Sequence of chain 1.E:
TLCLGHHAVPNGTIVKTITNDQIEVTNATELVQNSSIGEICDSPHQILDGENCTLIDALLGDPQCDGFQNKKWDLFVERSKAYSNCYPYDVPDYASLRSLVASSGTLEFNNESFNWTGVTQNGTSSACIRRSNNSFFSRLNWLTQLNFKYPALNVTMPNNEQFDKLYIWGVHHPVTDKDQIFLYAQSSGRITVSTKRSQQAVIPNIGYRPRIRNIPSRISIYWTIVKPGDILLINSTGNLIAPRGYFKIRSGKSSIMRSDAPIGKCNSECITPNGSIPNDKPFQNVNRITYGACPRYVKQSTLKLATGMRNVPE

Binding-site contacts:
Ligand atom O6 contacts residue THR183 of chain 1.A at 4.2 Å.
Ligand atom N2 contacts residue ASN181 of chain 1.A at 2.9 Å (h-bond).
Ligand atom C5 contacts residue ASN241 of chain 1.E at 4.3 Å.
Ligand atom C6 contacts residue THR183 of chain 1.A at 4.1 Å.
Ligand atom C8 contacts residue NAG2 of chain 1.O at 3.8 Å.
Ligand atom C6 contacts residue LEU260 of chain 1.A at 3.8 Å (hydrophobic).
Ligand atom C4 contacts residue ARG238 of chain 1.E at 4.0 Å.
Ligand atom C7 contacts residue TYR235 of chain 1.E at 4.3 Å (hydrophobic).
Ligand atom C8 contacts residue NAG1 of chain 1.O at 4.3 Å.
Ligand atom C1 contacts residue ASN241 of chain 1.E at 4.3 Å.
Ligand atom C7 contacts residue ASN181 of chain 1.A at 3.8 Å.
Ligand atom C3 contacts residue TYR235 of chain 1.E at 4.2 Å (hydrophobic).
Ligand atom C5 contacts residue LEU260 of chain 1.A at 4.1 Å (hydrophobic).
Ligand atom C3 contacts residue ARG238 of chain 1.E at 3.9 Å.
Ligand atom C5 contacts residue ARG238 of chain 1.E at 4.3 Å.
Ligand atom C6 contacts residue ASN241 of chain 1.E at 3.4 Å.
Ligand atom O6 contacts residue ASN241 of chain 1.E at 4.4 Å.
Ligand atom O4 contacts residue ASN241 of chain 1.E at 4.0 Å.
Ligand atom C5 contacts residue ASN181 of chain 1.A at 3.7 Å.
Ligand atom C4 contacts residue ASN181 of chain 1.A at 4.2 Å.
Ligand atom O5 contacts residue ASN241 of chain 1.E at 4.4 Å.
Ligand atom C2 contacts residue ARG238 of chain 1.E at 3.7 Å.
Ligand atom O3 contacts residue ARG238 of chain 1.E at 3.5 Å.
Ligand atom C1 contacts residue ASN181 of chain 1.A at 1.4 Å.
Ligand atom O6 contacts residue LEU260 of chain 1.A at 3.4 Å.
Ligand atom O5 contacts residue ASN181 of chain 1.A at 2.4 Å (h-bond).
Ligand atom O5 contacts residue LEU260 of chain 1.A at 3.9 Å.
Ligand atom N2 contacts residue ARG238 of chain 1.E at 4.3 Å.
Ligand atom N2 contacts residue TYR235 of chain 1.E at 3.9 Å.
Ligand atom C8 contacts residue TYR235 of chain 1.E at 3.8 Å (hydrophobic).
Ligand atom C3 contacts residue ASN181 of chain 1.A at 3.8 Å.
Ligand atom C2 contacts residue ASN181 of chain 1.A at 2.5 Å.
Ligand atom O7 contacts residue ASN181 of chain 1.A at 4.3 Å.
Ligand atom C8 contacts residue ILE258 of chain 1.A at 3.9 Å (hydrophobic).

Sequence of chain 1.A:
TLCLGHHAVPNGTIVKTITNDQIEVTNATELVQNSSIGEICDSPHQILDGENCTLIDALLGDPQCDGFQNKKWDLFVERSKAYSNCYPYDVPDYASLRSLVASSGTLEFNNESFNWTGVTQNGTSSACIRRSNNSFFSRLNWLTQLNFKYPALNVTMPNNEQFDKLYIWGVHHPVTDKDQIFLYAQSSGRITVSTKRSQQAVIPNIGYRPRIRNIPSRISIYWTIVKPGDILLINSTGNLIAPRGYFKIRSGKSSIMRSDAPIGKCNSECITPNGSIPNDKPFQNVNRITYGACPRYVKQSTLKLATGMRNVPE

The small molecule below binds the protein below.
Small molecule (SMILES): CC(=O)N[C@H]1[C@H](O[C@H]2[C@H](O)[C@@H](NC(C)=O)CO[C@@H]2CO)O[C@H](CO)[C@@H](O[C@@H]2O[C@H](CO[C@H]3O[C@H](CO)[C@@H](O)[C@H](O)[C@@H]3O)[C@@H](O)[C@H](O[C@H]3O[C@H](CO)[C@@H](O)[C@H](O)[C@@H]3O)[C@@H]2O)[C@@H]1O